Binding-site contacts:
Ligand atom F14 contacts residue TYR277 of chain 1.A at 3.8 Å.
Ligand atom F15 contacts residue HIS276 of chain 1.A at 3.1 Å.
Ligand atom C13 contacts residue TYR338 of chain 1.A at 3.9 Å (hydrophobic).
Ligand atom C2 contacts residue HIS276 of chain 1.A at 3.8 Å.
Ligand atom C18 contacts residue TYR338 of chain 1.A at 3.8 Å (hydrophobic).
Ligand atom N7 contacts residue ILE232 of chain 1.A at 3.8 Å.
Ligand atom C16 contacts residue MET278 of chain 1.A at 3.8 Å (hydrophobic).
Ligand atom F15 contacts residue ALA308 of chain 1.A at 3.0 Å.
Ligand atom C10 contacts residue HIS225 of chain 1.A at 3.5 Å.
Ligand atom C29 contacts residue LEU222 of chain 1.A at 3.8 Å (hydrophobic).
Ligand atom C29 contacts residue LEU341 of chain 1.A at 3.8 Å (hydrophobic).
Ligand atom O12 contacts residue HIS225 of chain 1.A at 3.0 Å (h-bond).
Ligand atom C16 contacts residue HIS233 of chain 1.A at 3.6 Å.
Ligand atom C17 contacts residue TYR338 of chain 1.A at 3.6 Å (hydrophobic).
Ligand atom F15 contacts residue PRO114 of chain 1.A at 3.3 Å.
Ligand atom N7 contacts residue HIS125 of chain 1.A at 3.5 Å (h-bond).
Ligand atom O12 contacts residue GLU258 of chain 1.A at 3.4 Å (salt-bridge).
Ligand atom C5 contacts residue HIS125 of chain 1.A at 3.6 Å.
Ligand atom C1 contacts residue TYR338 of chain 1.A at 3.9 Å (hydrophobic).
Ligand atom C30 contacts residue HIS125 of chain 1.A at 3.7 Å.
Ligand atom C17 contacts residue HIS233 of chain 1.A at 3.5 Å.
Ligand atom O12 contacts residue MN1 of chain 1.G at 2.4 Å.
Ligand atom C29 contacts residue HIS125 of chain 1.A at 3.6 Å.
Ligand atom F14 contacts residue ALA308 of chain 1.A at 3.3 Å.
Ligand atom F15 contacts residue PHE113 of chain 1.A at 3.7 Å.
Ligand atom C20 contacts residue TYR338 of chain 1.A at 3.8 Å (hydrophobic).
Ligand atom C3 contacts residue HIS125 of chain 1.A at 3.7 Å.
Ligand atom C2 contacts residue ALA308 of chain 1.A at 3.4 Å (hydrophobic).
Ligand atom C19 contacts residue TYR338 of chain 1.A at 3.8 Å (hydrophobic).
Ligand atom N11 contacts residue HIS225 of chain 1.A at 3.4 Å (h-bond).
Ligand atom C28 contacts residue HIS125 of chain 1.A at 3.8 Å.
Ligand atom O12 contacts residue ASP156 of chain 1.A at 3.5 Å (salt-bridge).
Ligand atom C6 contacts residue HIS125 of chain 1.A at 3.3 Å.
Ligand atom F14 contacts residue MET278 of chain 1.A at 3.7 Å.
Ligand atom C4 contacts residue TYR338 of chain 1.A at 3.6 Å (hydrophobic).
Ligand atom F14 contacts residue TYR338 of chain 1.A at 3.2 Å.
Ligand atom C1 contacts residue ALA308 of chain 1.A at 3.5 Å (hydrophobic).
Ligand atom C8 contacts residue HIS125 of chain 1.A at 3.8 Å.
Ligand atom C10 contacts residue MN1 of chain 1.G at 3.5 Å.
Ligand atom O27 contacts residue HIS125 of chain 1.A at 3.4 Å.

Sequence of chain 1.A:
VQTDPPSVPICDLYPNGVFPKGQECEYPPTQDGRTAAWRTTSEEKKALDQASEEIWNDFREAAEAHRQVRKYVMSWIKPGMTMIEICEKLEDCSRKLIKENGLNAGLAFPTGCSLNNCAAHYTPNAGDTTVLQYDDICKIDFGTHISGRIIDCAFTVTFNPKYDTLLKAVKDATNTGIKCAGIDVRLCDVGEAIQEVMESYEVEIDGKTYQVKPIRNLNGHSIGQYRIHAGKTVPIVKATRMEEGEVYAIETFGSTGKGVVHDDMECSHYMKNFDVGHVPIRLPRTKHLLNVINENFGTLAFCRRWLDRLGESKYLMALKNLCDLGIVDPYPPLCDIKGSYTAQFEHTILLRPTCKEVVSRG

A protein and the small-molecule ligand that binds it are described below.
Small molecule (SMILES): CC(C)Oc1cc(N2CCNCC2)ccc1-c1c(C(N)=O)[nH]c2cc(F)c(F)cc12